Sequence of chain 1.F:
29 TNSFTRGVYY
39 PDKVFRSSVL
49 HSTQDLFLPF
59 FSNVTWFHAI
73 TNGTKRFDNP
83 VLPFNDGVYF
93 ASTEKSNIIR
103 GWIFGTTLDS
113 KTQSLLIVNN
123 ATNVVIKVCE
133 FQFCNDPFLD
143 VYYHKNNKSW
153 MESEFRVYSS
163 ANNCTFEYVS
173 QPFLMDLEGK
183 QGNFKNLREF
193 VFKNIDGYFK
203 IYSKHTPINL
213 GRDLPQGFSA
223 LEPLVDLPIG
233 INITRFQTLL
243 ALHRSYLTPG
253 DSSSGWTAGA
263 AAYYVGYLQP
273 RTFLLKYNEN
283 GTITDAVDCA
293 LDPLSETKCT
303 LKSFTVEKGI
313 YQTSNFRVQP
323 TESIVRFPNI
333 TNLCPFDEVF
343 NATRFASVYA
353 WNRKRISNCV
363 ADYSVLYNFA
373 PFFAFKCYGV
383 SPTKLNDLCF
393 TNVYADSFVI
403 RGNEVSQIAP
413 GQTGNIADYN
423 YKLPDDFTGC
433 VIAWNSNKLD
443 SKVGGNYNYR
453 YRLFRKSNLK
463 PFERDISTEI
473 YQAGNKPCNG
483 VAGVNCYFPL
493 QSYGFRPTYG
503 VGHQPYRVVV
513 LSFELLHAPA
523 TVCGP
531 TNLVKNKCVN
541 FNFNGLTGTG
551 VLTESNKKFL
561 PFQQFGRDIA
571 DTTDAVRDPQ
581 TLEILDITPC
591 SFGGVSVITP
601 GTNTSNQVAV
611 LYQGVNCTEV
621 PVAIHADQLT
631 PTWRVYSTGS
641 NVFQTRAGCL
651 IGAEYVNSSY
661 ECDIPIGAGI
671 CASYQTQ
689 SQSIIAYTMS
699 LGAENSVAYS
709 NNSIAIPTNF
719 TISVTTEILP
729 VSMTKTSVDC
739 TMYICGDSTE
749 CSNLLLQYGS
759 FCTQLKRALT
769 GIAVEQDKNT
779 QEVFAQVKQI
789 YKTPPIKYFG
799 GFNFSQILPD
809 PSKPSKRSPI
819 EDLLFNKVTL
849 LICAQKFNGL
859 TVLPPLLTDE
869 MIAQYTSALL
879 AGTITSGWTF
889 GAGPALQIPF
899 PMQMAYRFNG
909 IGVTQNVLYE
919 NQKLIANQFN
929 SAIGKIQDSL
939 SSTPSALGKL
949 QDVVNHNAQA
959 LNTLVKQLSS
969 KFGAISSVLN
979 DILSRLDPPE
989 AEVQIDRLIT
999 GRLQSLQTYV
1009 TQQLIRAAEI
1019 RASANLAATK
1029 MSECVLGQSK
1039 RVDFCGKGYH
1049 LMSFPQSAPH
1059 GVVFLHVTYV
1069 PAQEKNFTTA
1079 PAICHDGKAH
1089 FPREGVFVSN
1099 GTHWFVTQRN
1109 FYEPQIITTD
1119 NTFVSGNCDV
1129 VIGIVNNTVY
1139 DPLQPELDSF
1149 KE

A protein and the small-molecule ligand that binds it are described below.
Small molecule (SMILES): CC(=O)N[C@@H]1[C@@H](O)[C@H](O)[C@@H](CO)O[C@H]1O

Binding-site contacts:
Ligand atom C1 contacts residue GLN895 of chain 1.E at 4.5 Å.
Ligand atom C2 contacts residue ASN1074 of chain 1.F at 4.2 Å.
Ligand atom C6 contacts residue ALA706 of chain 1.F at 4.3 Å (hydrophobic).
Ligand atom O5 contacts residue ASN1074 of chain 1.F at 3.9 Å.
Ligand atom C8 contacts residue ASN1074 of chain 1.F at 4.2 Å.
Ligand atom C7 contacts residue ASN1074 of chain 1.F at 4.2 Å.
Ligand atom O7 contacts residue ASN1074 of chain 1.F at 4.2 Å.
Ligand atom C8 contacts residue LYS1073 of chain 1.F at 4.4 Å.
Ligand atom O4 contacts residue ALA706 of chain 1.F at 4.5 Å.
Ligand atom C1 contacts residue ALA706 of chain 1.F at 4.4 Å (hydrophobic).
Ligand atom C1 contacts residue ASN1074 of chain 1.F at 3.4 Å.
Ligand atom C8 contacts residue GLU1072 of chain 1.F at 3.6 Å.
Ligand atom N2 contacts residue ASN1074 of chain 1.F at 4.2 Å.
Ligand atom C5 contacts residue ALA706 of chain 1.F at 3.6 Å (hydrophobic).
Ligand atom O5 contacts residue ALA706 of chain 1.F at 4.3 Å.
Ligand atom C4 contacts residue ALA706 of chain 1.F at 4.5 Å (hydrophobic).

Sequence of chain 1.E:
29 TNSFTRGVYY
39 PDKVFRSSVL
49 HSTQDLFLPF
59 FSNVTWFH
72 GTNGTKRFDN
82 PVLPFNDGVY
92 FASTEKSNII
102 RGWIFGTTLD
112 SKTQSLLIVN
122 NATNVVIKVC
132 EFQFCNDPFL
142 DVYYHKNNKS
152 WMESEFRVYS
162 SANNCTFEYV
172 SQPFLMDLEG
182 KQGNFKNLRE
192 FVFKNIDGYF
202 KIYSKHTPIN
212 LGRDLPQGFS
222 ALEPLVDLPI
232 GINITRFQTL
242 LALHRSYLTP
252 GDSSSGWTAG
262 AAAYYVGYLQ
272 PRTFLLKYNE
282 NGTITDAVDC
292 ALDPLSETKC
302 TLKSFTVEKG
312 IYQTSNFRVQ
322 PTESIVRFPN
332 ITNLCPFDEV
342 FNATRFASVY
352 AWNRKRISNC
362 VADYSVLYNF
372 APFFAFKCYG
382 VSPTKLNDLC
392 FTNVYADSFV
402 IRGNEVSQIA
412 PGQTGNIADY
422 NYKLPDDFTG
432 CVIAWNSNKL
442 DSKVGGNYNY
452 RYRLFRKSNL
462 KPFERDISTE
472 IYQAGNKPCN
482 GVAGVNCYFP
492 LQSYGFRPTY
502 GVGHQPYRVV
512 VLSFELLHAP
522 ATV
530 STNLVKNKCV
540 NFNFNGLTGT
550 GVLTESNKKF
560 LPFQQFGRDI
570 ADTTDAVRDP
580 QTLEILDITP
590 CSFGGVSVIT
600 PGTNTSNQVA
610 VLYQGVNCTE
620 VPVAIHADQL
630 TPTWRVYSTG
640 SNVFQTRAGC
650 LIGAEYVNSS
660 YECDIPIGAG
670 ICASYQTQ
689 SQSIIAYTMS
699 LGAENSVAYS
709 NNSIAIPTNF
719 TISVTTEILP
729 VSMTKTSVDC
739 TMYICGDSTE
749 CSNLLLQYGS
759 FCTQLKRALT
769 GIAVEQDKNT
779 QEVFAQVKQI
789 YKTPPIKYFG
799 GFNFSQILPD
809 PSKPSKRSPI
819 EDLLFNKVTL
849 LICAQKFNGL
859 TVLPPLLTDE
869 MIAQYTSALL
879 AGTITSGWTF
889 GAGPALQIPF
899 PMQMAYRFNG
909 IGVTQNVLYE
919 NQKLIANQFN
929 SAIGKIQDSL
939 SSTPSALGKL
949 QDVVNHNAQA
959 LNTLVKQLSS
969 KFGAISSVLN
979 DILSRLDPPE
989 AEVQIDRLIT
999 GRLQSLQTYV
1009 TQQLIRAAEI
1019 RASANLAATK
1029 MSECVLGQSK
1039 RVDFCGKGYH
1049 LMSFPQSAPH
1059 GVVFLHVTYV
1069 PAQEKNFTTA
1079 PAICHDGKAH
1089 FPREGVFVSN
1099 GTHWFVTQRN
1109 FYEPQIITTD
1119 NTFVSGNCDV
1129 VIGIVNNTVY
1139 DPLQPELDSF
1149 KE